Binding-site contacts:
Ligand atom C25 contacts residue GLY45 of chain 2.A at 3.5 Å.
Ligand atom C31 contacts residue ASN42 of chain 2.A at 3.2 Å.
Ligand atom C19 contacts residue LEU41 of chain 2.A at 3.7 Å (hydrophobic).
Ligand atom O29 contacts residue GLU46 of chain 2.A at 3.7 Å.
Ligand atom C15 contacts residue PHE101 of chain 2.A at 3.6 Å (hydrophobic).
Ligand atom O32 contacts residue CYS214 of chain 2.A at 3.0 Å (h-bond).
Ligand atom C9 contacts residue MET124 of chain 2.A at 3.6 Å (hydrophobic).
Ligand atom C1 contacts residue LEU38 of chain 2.A at 3.7 Å (hydrophobic).
Ligand atom C15 contacts residue LEU44 of chain 2.A at 3.8 Å (hydrophobic).
Ligand atom C5 contacts residue CYS214 of chain 2.A at 3.6 Å (hydrophobic).
Ligand atom C27 contacts residue GLY45 of chain 2.A at 3.5 Å.
Ligand atom C30 contacts residue ASN42 of chain 2.A at 3.7 Å.
Ligand atom C25 contacts residue MET82 of chain 2.A at 3.6 Å (hydrophobic).
Ligand atom C1 contacts residue LEU41 of chain 2.A at 3.8 Å (hydrophobic).
Ligand atom O2 contacts residue LEU120 of chain 2.A at 3.2 Å.
Ligand atom C24 contacts residue GLY45 of chain 2.A at 3.6 Å.
Ligand atom C31 contacts residue LEU41 of chain 2.A at 3.5 Å (hydrophobic).
Ligand atom C26 contacts residue GLY45 of chain 2.A at 3.4 Å.
Ligand atom C31 contacts residue GLY45 of chain 2.A at 3.7 Å.
Ligand atom C23 contacts residue LEU41 of chain 2.A at 3.8 Å (hydrophobic).
Ligand atom C12 contacts residue MET82 of chain 2.A at 3.7 Å (hydrophobic).
Ligand atom C15 contacts residue GLN48 of chain 2.A at 3.6 Å.
Ligand atom C5 contacts residue LEU210 of chain 2.A at 3.7 Å (hydrophobic).
Ligand atom C1 contacts residue LEU120 of chain 2.A at 3.5 Å (hydrophobic).
Ligand atom C33 contacts residue THR217 of chain 2.A at 3.8 Å.
Ligand atom O14 contacts residue ARG89 of chain 2.A at 3.0 Å (salt-bridge).
Ligand atom O29 contacts residue LEU13 of chain 2.B at 3.2 Å.
Ligand atom C23 contacts residue GLY45 of chain 2.A at 3.8 Å.
Ligand atom C25 contacts residue TRP78 of chain 2.A at 3.4 Å (hydrophobic).
Ligand atom C33 contacts residue CYS214 of chain 2.A at 3.4 Å (hydrophobic).
Ligand atom N28 contacts residue GLU46 of chain 2.A at 3.6 Å.
Ligand atom C1 contacts residue PHE117 of chain 2.A at 3.9 Å (hydrophobic).
Ligand atom O14 contacts residue GLN48 of chain 2.A at 2.6 Å (h-bond).
Ligand atom C30 contacts residue GLY45 of chain 2.A at 3.6 Å.
Ligand atom O29 contacts residue LEU49 of chain 2.A at 3.6 Å.
Ligand atom C24 contacts residue MET82 of chain 2.A at 3.9 Å (hydrophobic).
Ligand atom C27 contacts residue GLU46 of chain 2.A at 3.7 Å.
Ligand atom C22 contacts residue MET79 of chain 2.A at 3.9 Å (hydrophobic).
Ligand atom C24 contacts residue TRP78 of chain 2.A at 3.8 Å (hydrophobic).
Ligand atom C13 contacts residue GLN48 of chain 2.A at 3.0 Å.

Sequence of chain 2.A:
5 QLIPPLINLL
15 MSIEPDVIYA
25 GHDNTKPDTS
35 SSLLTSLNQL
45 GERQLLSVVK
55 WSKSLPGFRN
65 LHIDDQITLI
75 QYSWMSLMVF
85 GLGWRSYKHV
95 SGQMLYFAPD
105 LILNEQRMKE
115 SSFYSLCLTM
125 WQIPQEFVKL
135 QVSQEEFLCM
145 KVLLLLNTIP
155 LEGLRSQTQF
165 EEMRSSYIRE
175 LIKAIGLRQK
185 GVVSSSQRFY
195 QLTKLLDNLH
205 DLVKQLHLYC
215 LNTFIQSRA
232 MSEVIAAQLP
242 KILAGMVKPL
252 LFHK

This protein binds this small molecule.
Small molecule (SMILES): COC[C@]1(OC)CC[C@H]2[C@@H]3CCC4=CC(=O)CCC4=C3[C@@H](c3ccc(/C=N/O)cc3)C[C@@]21C

Sequence of chain 2.B:
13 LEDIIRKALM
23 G